Binding-site contacts:
Ligand atom C7 contacts residue ASN277 of chain 1.A at 4.0 Å.
Ligand atom C2 contacts residue GLU278 of chain 1.A at 3.7 Å.
Ligand atom O7 contacts residue ASN279 of chain 1.A at 4.4 Å.
Ligand atom N2 contacts residue GLU278 of chain 1.A at 2.7 Å (salt-bridge).
Ligand atom C7 contacts residue ASN279 of chain 1.A at 3.9 Å.
Ligand atom C3 contacts residue ASN279 of chain 1.A at 3.8 Å.
Ligand atom N2 contacts residue ASN279 of chain 1.A at 2.9 Å (h-bond).
Ligand atom C2 contacts residue ASN279 of chain 1.A at 2.5 Å.
Ligand atom O6 contacts residue ASN279 of chain 1.A at 4.1 Å.
Ligand atom O5 contacts residue ASN279 of chain 1.A at 2.4 Å (h-bond).
Ligand atom C7 contacts residue GLU278 of chain 1.A at 3.5 Å.
Ligand atom O5 contacts residue LYS555 of chain 1.C at 4.4 Å.
Ligand atom C1 contacts residue GLU278 of chain 1.A at 3.8 Å.
Ligand atom C8 contacts residue ASN277 of chain 1.A at 3.7 Å.
Ligand atom C4 contacts residue ASN279 of chain 1.A at 4.2 Å.
Ligand atom C5 contacts residue ASN279 of chain 1.A at 3.7 Å.
Ligand atom O6 contacts residue LYS555 of chain 1.C at 3.4 Å.
Ligand atom C8 contacts residue GLU278 of chain 1.A at 3.4 Å.
Ligand atom C1 contacts residue ASN279 of chain 1.A at 1.4 Å.
Ligand atom N2 contacts residue ASN277 of chain 1.A at 4.1 Å.
Ligand atom C3 contacts residue GLU278 of chain 1.A at 4.1 Å.

Sequence of chain 1.A:
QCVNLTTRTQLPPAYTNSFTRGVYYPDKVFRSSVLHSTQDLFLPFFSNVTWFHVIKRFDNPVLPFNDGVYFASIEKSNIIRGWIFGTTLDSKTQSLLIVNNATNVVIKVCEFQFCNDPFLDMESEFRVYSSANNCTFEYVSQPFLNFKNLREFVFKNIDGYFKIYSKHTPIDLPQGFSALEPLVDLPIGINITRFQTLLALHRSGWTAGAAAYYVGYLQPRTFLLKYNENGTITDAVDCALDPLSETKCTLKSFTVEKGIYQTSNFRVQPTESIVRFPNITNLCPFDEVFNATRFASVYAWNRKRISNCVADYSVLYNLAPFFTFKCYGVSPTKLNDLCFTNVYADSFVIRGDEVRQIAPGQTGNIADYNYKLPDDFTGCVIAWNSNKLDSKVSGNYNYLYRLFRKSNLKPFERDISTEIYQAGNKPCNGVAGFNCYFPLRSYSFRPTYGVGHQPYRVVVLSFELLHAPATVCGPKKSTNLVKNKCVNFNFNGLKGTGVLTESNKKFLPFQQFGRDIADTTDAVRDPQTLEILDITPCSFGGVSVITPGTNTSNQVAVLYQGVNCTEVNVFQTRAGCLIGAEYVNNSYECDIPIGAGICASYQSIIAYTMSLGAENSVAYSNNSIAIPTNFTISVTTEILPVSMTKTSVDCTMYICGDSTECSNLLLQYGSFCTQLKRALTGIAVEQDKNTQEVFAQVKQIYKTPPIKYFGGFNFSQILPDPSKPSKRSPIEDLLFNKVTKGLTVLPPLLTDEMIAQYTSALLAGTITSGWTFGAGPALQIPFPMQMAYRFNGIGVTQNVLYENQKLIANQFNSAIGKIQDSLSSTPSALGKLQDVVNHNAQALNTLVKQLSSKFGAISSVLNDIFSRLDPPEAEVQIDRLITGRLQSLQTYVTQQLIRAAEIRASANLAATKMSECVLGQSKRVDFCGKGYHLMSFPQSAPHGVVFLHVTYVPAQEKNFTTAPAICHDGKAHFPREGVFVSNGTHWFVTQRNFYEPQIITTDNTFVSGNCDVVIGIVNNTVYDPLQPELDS

Sequence of chain 1.C:
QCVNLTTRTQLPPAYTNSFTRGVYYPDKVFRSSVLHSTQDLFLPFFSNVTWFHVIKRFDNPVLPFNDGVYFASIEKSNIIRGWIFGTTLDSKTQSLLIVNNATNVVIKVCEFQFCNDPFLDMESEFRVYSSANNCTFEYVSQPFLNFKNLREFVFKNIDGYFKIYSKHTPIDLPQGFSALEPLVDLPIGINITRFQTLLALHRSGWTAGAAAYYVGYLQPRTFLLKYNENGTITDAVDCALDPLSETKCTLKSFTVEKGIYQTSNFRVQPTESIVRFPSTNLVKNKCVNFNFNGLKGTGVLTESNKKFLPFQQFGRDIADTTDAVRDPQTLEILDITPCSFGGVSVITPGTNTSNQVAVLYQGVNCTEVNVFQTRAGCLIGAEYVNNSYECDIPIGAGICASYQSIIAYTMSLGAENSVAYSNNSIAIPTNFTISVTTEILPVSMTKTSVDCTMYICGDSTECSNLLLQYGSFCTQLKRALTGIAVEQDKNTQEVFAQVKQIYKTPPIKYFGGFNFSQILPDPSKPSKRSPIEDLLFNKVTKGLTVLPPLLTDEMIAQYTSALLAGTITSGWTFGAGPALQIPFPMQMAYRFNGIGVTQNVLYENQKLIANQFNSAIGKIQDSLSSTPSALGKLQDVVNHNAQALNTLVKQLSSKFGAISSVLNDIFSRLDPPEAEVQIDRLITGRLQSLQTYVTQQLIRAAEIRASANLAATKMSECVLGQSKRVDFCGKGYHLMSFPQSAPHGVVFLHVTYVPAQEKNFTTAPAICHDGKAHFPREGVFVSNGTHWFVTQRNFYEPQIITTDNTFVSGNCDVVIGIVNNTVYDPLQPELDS

A small-molecule ligand and the protein it binds are described below.
Small molecule (SMILES): CC(=O)N[C@@H]1[C@@H](O)[C@H](O)[C@@H](CO)O[C@H]1O